Binding-site contacts:
Ligand atom CZ contacts residue GLU156 of chain 1.B at 3.8 Å.
Ligand atom CZ contacts residue TYR146 of chain 1.B at 4.2 Å (hydrophobic).
Ligand atom C contacts residue THR55 of chain 1.A at 3.3 Å.
Ligand atom CA contacts residue THR55 of chain 1.A at 3.3 Å.
Ligand atom OXT contacts residue THR55 of chain 1.A at 2.6 Å (h-bond).
Ligand atom OE2 contacts residue FE21 of chain 1.J at 2.5 Å.
Ligand atom OZ contacts residue HIS76 of chain 1.A at 3.4 Å (h-bond).
Ligand atom CZ contacts residue HIS76 of chain 1.A at 3.9 Å.
Ligand atom OXT contacts residue SER52 of chain 1.A at 2.8 Å (h-bond).
Ligand atom CG contacts residue LEU65 of chain 1.A at 3.7 Å (hydrophobic).
Ligand atom C contacts residue LEU48 of chain 1.A at 4.2 Å (hydrophobic).
Ligand atom OZ contacts residue GLU156 of chain 1.B at 3.3 Å (salt-bridge).
Ligand atom CA contacts residue SER52 of chain 1.A at 4.2 Å.
Ligand atom CD1 contacts residue TRP46 of chain 1.A at 4.2 Å (hydrophobic).
Ligand atom CE1 contacts residue TRP46 of chain 1.A at 4.0 Å (hydrophobic).
Ligand atom CB contacts residue LEU65 of chain 1.A at 4.1 Å (hydrophobic).
Ligand atom CE1 contacts residue HIS76 of chain 1.A at 4.2 Å.
Ligand atom CB contacts residue THR55 of chain 1.A at 3.8 Å.
Ligand atom OZ contacts residue FE21 of chain 1.J at 2.5 Å.
Ligand atom O contacts residue PHE51 of chain 1.A at 4.1 Å.
Ligand atom C contacts residue SER52 of chain 1.A at 3.5 Å.
Ligand atom CB contacts residue LEU48 of chain 1.A at 3.6 Å (hydrophobic).
Ligand atom O contacts residue LEU48 of chain 1.A at 4.3 Å.
Ligand atom OE2 contacts residue ARG58 of chain 1.A at 4.0 Å.
Ligand atom CD1 contacts residue LEU65 of chain 1.A at 4.0 Å (hydrophobic).
Ligand atom CD2 contacts residue TYR146 of chain 1.B at 3.8 Å (hydrophobic).
Ligand atom O contacts residue SER52 of chain 1.A at 3.4 Å (h-bond).
Ligand atom CE2 contacts residue GLU156 of chain 1.B at 4.2 Å.
Ligand atom OE2 contacts residue TYR146 of chain 1.B at 2.7 Å (h-bond).
Ligand atom CD2 contacts residue THR55 of chain 1.A at 4.0 Å.
Ligand atom OE2 contacts residue HIS97 of chain 1.B at 4.2 Å.
Ligand atom OE2 contacts residue GLU156 of chain 1.B at 3.9 Å.
Ligand atom OXT contacts residue PHE51 of chain 1.A at 3.2 Å.
Ligand atom CZ contacts residue FE21 of chain 1.J at 3.3 Å.
Ligand atom CD2 contacts residue LEU65 of chain 1.A at 3.9 Å (hydrophobic).
Ligand atom CE2 contacts residue TYR146 of chain 1.B at 3.4 Å (hydrophobic).
Ligand atom CE2 contacts residue FE21 of chain 1.J at 3.3 Å.
Ligand atom C contacts residue PHE51 of chain 1.A at 4.1 Å (hydrophobic).
Ligand atom OZ contacts residue HIS21 of chain 1.A at 3.0 Å.
Ligand atom O contacts residue LYS50 of chain 1.A at 4.3 Å.

Sequence of chain 1.A:
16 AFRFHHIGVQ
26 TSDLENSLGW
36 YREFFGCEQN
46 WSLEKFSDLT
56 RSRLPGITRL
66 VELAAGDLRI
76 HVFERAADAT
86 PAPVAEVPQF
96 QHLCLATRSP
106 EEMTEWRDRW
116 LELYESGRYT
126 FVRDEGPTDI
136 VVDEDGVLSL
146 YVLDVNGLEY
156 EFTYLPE

Sequence of chain 1.B:
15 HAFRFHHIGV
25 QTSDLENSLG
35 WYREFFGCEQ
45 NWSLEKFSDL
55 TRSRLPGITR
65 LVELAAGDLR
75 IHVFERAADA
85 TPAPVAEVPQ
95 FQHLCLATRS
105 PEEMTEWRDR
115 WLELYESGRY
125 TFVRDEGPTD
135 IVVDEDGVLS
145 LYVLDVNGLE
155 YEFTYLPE

A small-molecule ligand and the protein it binds are described below.
Small molecule (SMILES): N[C@@H](Cc1ccc(O)c(O)c1)C(=O)O